The small molecule below binds the protein below.
Small molecule (SMILES): N#Cc1ccc(NC(=O)NCc2cnc3scc(C#CC4CC4)n23)cc1

Binding-site contacts:
Ligand atom C03 contacts residue TYR126 of chain 1.B at 3.7 Å (hydrophobic).
Ligand atom C23 contacts residue ILE354 of chain 1.B at 3.4 Å (hydrophobic).
Ligand atom N15 contacts residue HEM1 of chain 1.E at 2.9 Å (h-bond).
Ligand atom C13 contacts residue LEU234 of chain 1.B at 3.7 Å (hydrophobic).
Ligand atom C05 contacts residue ALA264 of chain 1.B at 3.3 Å (hydrophobic).
Ligand atom N18 contacts residue HEM1 of chain 1.E at 3.0 Å (h-bond).
Ligand atom C23 contacts residue ARG231 of chain 1.B at 3.7 Å.
Ligand atom C10 contacts residue SER263 of chain 1.B at 3.5 Å.
Ligand atom C05 contacts residue HEM1 of chain 1.E at 3.2 Å.
Ligand atom C08 contacts residue ALA264 of chain 1.B at 3.4 Å (hydrophobic).
Ligand atom N26 contacts residue ARG231 of chain 1.B at 3.5 Å (salt-bridge).
Ligand atom N01 contacts residue PHE163 of chain 1.B at 3.3 Å.
Ligand atom C03 contacts residue SER167 of chain 1.B at 2.8 Å.
Ligand atom C09 contacts residue PHE163 of chain 1.B at 3.5 Å (hydrophobic).
Ligand atom C10 contacts residue ALA264 of chain 1.B at 3.6 Å (hydrophobic).
Ligand atom S04 contacts residue HEM1 of chain 1.E at 3.2 Å (h-bond).
Ligand atom N15 contacts residue SER263 of chain 1.B at 3.6 Å.
Ligand atom N15 contacts residue GLY262 of chain 1.B at 3.2 Å (h-bond).
Ligand atom C16 contacts residue HEM1 of chain 1.E at 3.5 Å.
Ligand atom C08 contacts residue PHE163 of chain 1.B at 3.7 Å (hydrophobic).
Ligand atom N06 contacts residue ALA264 of chain 1.B at 3.4 Å.
Ligand atom S04 contacts residue ALA264 of chain 1.B at 3.8 Å.
Ligand atom C24 contacts residue ILE354 of chain 1.B at 3.8 Å (hydrophobic).
Ligand atom C07 contacts residue ALA264 of chain 1.B at 3.6 Å (hydrophobic).
Ligand atom C21 contacts residue LEU384 of chain 1.B at 3.2 Å (hydrophobic).
Ligand atom C14 contacts residue TYR126 of chain 1.B at 3.7 Å (hydrophobic).
Ligand atom N06 contacts residue HEM1 of chain 1.E at 2.3 Å.
Ligand atom S04 contacts residue SER167 of chain 1.B at 2.9 Å (h-bond).
Ligand atom C02 contacts residue PHE163 of chain 1.B at 3.4 Å (hydrophobic).
Ligand atom C12 contacts residue CYS129 of chain 1.B at 3.3 Å (hydrophobic).
Ligand atom C05 contacts residue PHE163 of chain 1.B at 3.6 Å (hydrophobic).
Ligand atom C07 contacts residue HEM1 of chain 1.E at 3.0 Å.
Ligand atom N01 contacts residue ALA264 of chain 1.B at 3.6 Å.
Ligand atom C13 contacts residue GLY262 of chain 1.B at 3.4 Å.
Ligand atom C10 contacts residue GLY262 of chain 1.B at 3.4 Å.
Ligand atom C19 contacts residue HEM1 of chain 1.E at 3.8 Å.
Ligand atom C14 contacts residue GLY262 of chain 1.B at 3.5 Å.
Ligand atom C22 contacts residue LEU384 of chain 1.B at 3.6 Å (hydrophobic).
Ligand atom C25 contacts residue ARG231 of chain 1.B at 3.6 Å.
Ligand atom C14 contacts residue CYS129 of chain 1.B at 3.4 Å (hydrophobic).

Sequence of chain 1.B:
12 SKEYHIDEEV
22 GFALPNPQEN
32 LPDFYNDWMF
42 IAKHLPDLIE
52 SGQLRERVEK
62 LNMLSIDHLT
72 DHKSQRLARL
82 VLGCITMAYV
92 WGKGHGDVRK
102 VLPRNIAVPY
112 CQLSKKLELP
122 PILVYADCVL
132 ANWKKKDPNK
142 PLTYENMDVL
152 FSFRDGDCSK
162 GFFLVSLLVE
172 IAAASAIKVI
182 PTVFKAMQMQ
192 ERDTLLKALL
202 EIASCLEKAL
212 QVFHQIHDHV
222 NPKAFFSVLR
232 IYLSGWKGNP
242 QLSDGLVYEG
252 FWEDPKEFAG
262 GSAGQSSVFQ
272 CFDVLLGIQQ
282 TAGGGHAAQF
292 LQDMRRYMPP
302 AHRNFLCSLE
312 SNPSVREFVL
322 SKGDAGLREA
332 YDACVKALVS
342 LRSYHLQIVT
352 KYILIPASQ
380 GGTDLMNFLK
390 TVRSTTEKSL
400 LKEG